A small-molecule ligand and the protein it binds are described below.
Small molecule (SMILES): Nc1ccn([C@H]2C[C@H](O)[C@@H](CO[P](=O)(O)O[P](=O)(O)OP(=O)(O)O)O2)c(=O)n1

Sequence of chain 1.B:
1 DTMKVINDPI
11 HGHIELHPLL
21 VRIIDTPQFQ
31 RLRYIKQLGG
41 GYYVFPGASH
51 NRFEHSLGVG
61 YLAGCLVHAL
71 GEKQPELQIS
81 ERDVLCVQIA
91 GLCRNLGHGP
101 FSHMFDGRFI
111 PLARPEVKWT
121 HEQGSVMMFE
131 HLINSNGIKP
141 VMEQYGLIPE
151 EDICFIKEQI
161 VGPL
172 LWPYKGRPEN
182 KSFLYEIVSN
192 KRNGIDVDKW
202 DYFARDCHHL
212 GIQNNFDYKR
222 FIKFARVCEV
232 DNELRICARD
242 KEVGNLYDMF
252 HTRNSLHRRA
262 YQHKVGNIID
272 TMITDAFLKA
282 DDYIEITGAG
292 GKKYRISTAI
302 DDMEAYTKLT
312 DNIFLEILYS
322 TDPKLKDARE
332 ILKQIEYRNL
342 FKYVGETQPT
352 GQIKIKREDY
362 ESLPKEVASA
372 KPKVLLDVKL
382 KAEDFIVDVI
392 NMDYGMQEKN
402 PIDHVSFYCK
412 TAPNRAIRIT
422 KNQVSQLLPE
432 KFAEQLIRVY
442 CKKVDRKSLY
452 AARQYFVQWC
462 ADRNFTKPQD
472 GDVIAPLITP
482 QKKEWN

Binding-site contacts:
Ligand atom C3' contacts residue ASP207 of chain 1.B at 3.5 Å.
Ligand atom O2A contacts residue ARG52 of chain 1.B at 3.8 Å.
Ligand atom N1 contacts residue HIS103 of chain 1.B at 3.3 Å.
Ligand atom O2A contacts residue HIS121 of chain 1.B at 3.4 Å (h-bond).
Ligand atom O1G contacts residue ARG254 of chain 1.B at 3.5 Å (salt-bridge).
Ligand atom O2G contacts residue LYS200 of chain 1.B at 3.8 Å.
Ligand atom O2G contacts residue TYR203 of chain 1.B at 2.8 Å (h-bond).
Ligand atom O2A contacts residue HIS103 of chain 1.B at 2.8 Å (h-bond).
Ligand atom N4 contacts residue GLN263 of chain 1.B at 3.0 Å (h-bond).
Ligand atom O4' contacts residue ARG52 of chain 1.B at 3.1 Å (salt-bridge).
Ligand atom O4' contacts residue HIS103 of chain 1.B at 3.0 Å (h-bond).
Ligand atom O2 contacts residue LEU38 of chain 1.B at 3.6 Å.
Ligand atom O1A contacts residue ASP199 of chain 1.B at 3.3 Å (salt-bridge).
Ligand atom O1B contacts residue ARG94 of chain 1.B at 3.4 Å (salt-bridge).
Ligand atom C3' contacts residue TYR203 of chain 1.B at 3.6 Å (hydrophobic).
Ligand atom C5 contacts residue HIS258 of chain 1.B at 3.8 Å.
Ligand atom O2B contacts residue HIS103 of chain 1.B at 3.5 Å.
Ligand atom C5' contacts residue TYR203 of chain 1.B at 3.3 Å (hydrophobic).
Ligand atom O1A contacts residue ARG52 of chain 1.B at 3.1 Å (salt-bridge).
Ligand atom O3' contacts residue GLN37 of chain 1.B at 3.1 Å (h-bond).
Ligand atom O3' contacts residue ASP207 of chain 1.B at 2.7 Å (salt-bridge).
Ligand atom PA contacts residue HIS103 of chain 1.B at 3.6 Å.
Ligand atom C2' contacts residue LEU38 of chain 1.B at 3.8 Å (hydrophobic).
Ligand atom C4 contacts residue HIS103 of chain 1.B at 3.9 Å.
Ligand atom O5' contacts residue HIS103 of chain 1.B at 3.1 Å (h-bond).
Ligand atom C2 contacts residue HIS103 of chain 1.B at 3.8 Å.
Ligand atom C4' contacts residue ARG52 of chain 1.B at 3.7 Å.
Ligand atom N3 contacts residue TYR262 of chain 1.B at 3.8 Å.
Ligand atom O2A contacts residue HIS98 of chain 1.B at 3.1 Å (h-bond).
Ligand atom O3A contacts residue ARG94 of chain 1.B at 3.2 Å (salt-bridge).
Ligand atom O3' contacts residue LEU38 of chain 1.B at 3.8 Å.
Ligand atom C5 contacts residue HIS103 of chain 1.B at 3.6 Å.
Ligand atom C2' contacts residue TYR262 of chain 1.B at 3.6 Å (hydrophobic).
Ligand atom C6 contacts residue HIS103 of chain 1.B at 3.3 Å.
Ligand atom O3G contacts residue LYS200 of chain 1.B at 3.1 Å (salt-bridge).
Ligand atom O3A contacts residue ASP199 of chain 1.B at 3.5 Å (salt-bridge).
Ligand atom C1' contacts residue HIS103 of chain 1.B at 3.6 Å.
Ligand atom O3' contacts residue TYR203 of chain 1.B at 3.5 Å.
Ligand atom O2B contacts residue HIS121 of chain 1.B at 3.6 Å.
Ligand atom O2G contacts residue ARG254 of chain 1.B at 3.1 Å (salt-bridge).